Sequence of chain 1.A:
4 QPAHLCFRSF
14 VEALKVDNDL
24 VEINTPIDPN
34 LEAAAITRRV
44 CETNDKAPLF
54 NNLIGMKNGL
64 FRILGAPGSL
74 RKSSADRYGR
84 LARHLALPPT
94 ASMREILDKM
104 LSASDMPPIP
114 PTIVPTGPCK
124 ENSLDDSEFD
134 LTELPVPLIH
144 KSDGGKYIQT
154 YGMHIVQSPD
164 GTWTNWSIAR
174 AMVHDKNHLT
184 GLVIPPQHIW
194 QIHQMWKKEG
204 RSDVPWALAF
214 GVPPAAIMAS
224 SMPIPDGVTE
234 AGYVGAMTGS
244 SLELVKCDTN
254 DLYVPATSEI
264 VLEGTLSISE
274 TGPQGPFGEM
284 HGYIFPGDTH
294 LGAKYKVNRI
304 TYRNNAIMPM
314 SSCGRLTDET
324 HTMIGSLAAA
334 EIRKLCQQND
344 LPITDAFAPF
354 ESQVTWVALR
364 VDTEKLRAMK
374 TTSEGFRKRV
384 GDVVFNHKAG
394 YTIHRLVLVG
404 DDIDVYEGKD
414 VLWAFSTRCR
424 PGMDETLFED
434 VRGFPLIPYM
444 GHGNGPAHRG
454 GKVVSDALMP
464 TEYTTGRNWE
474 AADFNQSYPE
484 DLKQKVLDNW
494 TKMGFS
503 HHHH

The protein below binds the small molecule below.
Small molecule (SMILES): Cc1cc2c3c(c1C)C(C)(C)C[C@@H](C(=O)Cc1ccccc1)N3c1c([nH]c(=O)[nH]c1=O)N2C[C@H](O)[C@H](O)[C@H](O)COP(=O)(O)O

Binding-site contacts:
Ligand atom O1 contacts residue LYS391 of chain 1.A at 2.6 Å (salt-bridge).
Ligand atom C18 contacts residue THR153 of chain 1.A at 3.6 Å.
Ligand atom C22 contacts residue ALA172 of chain 1.A at 3.4 Å (hydrophobic).
Ligand atom C4 contacts residue ILE171 of chain 1.A at 3.2 Å (hydrophobic).
Ligand atom O4 contacts residue SER223 of chain 1.A at 3.4 Å (h-bond).
Ligand atom P1 contacts residue HIS191 of chain 1.A at 3.6 Å.
Ligand atom O4 contacts residue SER170 of chain 1.A at 3.2 Å.
Ligand atom O5 contacts residue MET225 of chain 1.A at 3.2 Å.
Ligand atom O2 contacts residue MN1 of chain 1.B at 2.2 Å.
Ligand atom O7 contacts residue SER223 of chain 1.A at 3.5 Å (h-bond).
Ligand atom P1 contacts residue MN1 of chain 1.B at 3.4 Å.
Ligand atom O2 contacts residue HIS191 of chain 1.A at 3.2 Å (h-bond).
Ligand atom N4 contacts residue GLN190 of chain 1.A at 3.3 Å (h-bond).
Ligand atom O3 contacts residue HIS191 of chain 1.A at 2.8 Å (h-bond).
Ligand atom N1 contacts residue ALA172 of chain 1.A at 3.5 Å.
Ligand atom P1 contacts residue K1 of chain 1.C at 3.4 Å.
Ligand atom C17 contacts residue THR153 of chain 1.A at 3.5 Å.
Ligand atom O2 contacts residue GLU233 of chain 1.A at 3.1 Å (salt-bridge).
Ligand atom C13 contacts residue SER224 of chain 1.A at 3.4 Å.
Ligand atom O2 contacts residue ASN168 of chain 1.A at 2.9 Å (h-bond).
Ligand atom C12 contacts residue ILE327 of chain 1.A at 3.4 Å (hydrophobic).
Ligand atom O10 contacts residue ARG173 of chain 1.A at 3.0 Å (salt-bridge).
Ligand atom O2 contacts residue K1 of chain 1.C at 2.9 Å.
Ligand atom C8 contacts residue SER223 of chain 1.A at 3.6 Å.
Ligand atom O5 contacts residue PRO226 of chain 1.A at 3.3 Å (h-bond).
Ligand atom C22 contacts residue ARG173 of chain 1.A at 3.4 Å.
Ligand atom O7 contacts residue ILE171 of chain 1.A at 2.9 Å (h-bond).
Ligand atom O1 contacts residue MN1 of chain 1.B at 3.6 Å.
Ligand atom N2 contacts residue ILE171 of chain 1.A at 3.5 Å (h-bond).
Ligand atom O9 contacts residue GLN190 of chain 1.A at 3.0 Å (h-bond).
Ligand atom O4 contacts residue K1 of chain 1.C at 3.0 Å.
Ligand atom C1 contacts residue ILE327 of chain 1.A at 3.3 Å (hydrophobic).
Ligand atom C14 contacts residue THR153 of chain 1.A at 3.4 Å.
Ligand atom O6 contacts residue GLN190 of chain 1.A at 2.9 Å (h-bond).
Ligand atom C10 contacts residue ILE171 of chain 1.A at 3.4 Å (hydrophobic).
Ligand atom O1 contacts residue HIS191 of chain 1.A at 3.5 Å (h-bond).
Ligand atom O1 contacts residue PRO226 of chain 1.A at 3.5 Å.
Ligand atom O8 contacts residue ARG173 of chain 1.A at 2.7 Å (salt-bridge).
Ligand atom N4 contacts residue ILE171 of chain 1.A at 3.3 Å (h-bond).
Ligand atom C6 contacts residue GLN190 of chain 1.A at 3.5 Å.